The protein below binds the small molecule below.
Small molecule (SMILES): NC[C@H]1O[C@H](O[C@H]2[C@H](O)[C@@H](O[C@H]3O[C@H](CO)[C@@H](O)[C@H](N)[C@H]3O)[C@H](N)C[C@@H]2N)[C@H](N)C[C@@H]1O

Sequence of chain 1.B:
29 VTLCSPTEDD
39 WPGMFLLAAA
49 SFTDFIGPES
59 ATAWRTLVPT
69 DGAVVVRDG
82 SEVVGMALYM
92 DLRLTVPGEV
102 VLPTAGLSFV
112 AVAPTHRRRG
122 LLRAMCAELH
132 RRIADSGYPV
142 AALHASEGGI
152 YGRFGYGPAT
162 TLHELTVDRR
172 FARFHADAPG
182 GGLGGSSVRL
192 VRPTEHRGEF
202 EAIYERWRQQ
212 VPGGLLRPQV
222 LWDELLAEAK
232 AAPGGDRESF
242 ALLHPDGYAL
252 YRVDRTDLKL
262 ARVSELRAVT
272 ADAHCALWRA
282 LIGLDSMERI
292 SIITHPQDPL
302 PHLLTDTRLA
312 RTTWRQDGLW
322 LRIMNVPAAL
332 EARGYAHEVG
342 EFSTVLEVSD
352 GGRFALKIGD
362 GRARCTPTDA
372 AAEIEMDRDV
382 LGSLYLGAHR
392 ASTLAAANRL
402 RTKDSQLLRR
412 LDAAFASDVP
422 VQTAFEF

Binding-site contacts:
Ligand atom C21 contacts residue PHE110 of chain 1.B at 3.6 Å (hydrophobic).
Ligand atom O63 contacts residue PHE428 of chain 1.B at 3.7 Å.
Ligand atom N12 contacts residue GLU427 of chain 1.B at 2.8 Å (salt-bridge).
Ligand atom C41 contacts residue PHE110 of chain 1.B at 3.4 Å (hydrophobic).
Ligand atom O62 contacts residue ASP52 of chain 1.B at 3.0 Å (salt-bridge).
Ligand atom C31 contacts residue PHE50 of chain 1.B at 3.3 Å (hydrophobic).
Ligand atom N32 contacts residue ALA146 of chain 1.B at 4.1 Å.
Ligand atom O52 contacts residue PHE428 of chain 1.B at 3.2 Å (h-bond).
Ligand atom O51 contacts residue PHE428 of chain 1.B at 3.2 Å (h-bond).
Ligand atom O53 contacts residue GLU427 of chain 1.B at 3.6 Å (salt-bridge).
Ligand atom C31 contacts residue VAL111 of chain 1.B at 4.0 Å (hydrophobic).
Ligand atom O41 contacts residue PHE50 of chain 1.B at 3.9 Å.
Ligand atom C61 contacts residue HIS145 of chain 1.B at 3.0 Å.
Ligand atom C41 contacts residue SER109 of chain 1.B at 3.9 Å.
Ligand atom N61 contacts residue COA1 of chain 1.I at 3.0 Å (h-bond).
Ligand atom N33 contacts residue GLU229 of chain 1.B at 3.3 Å (salt-bridge).
Ligand atom C52 contacts residue ASP52 of chain 1.B at 3.6 Å.
Ligand atom C63 contacts residue TRP62 of chain 1.B at 3.6 Å (hydrophobic).
Ligand atom C13 contacts residue GLU427 of chain 1.B at 3.8 Å.
Ligand atom O43 contacts residue ILE54 of chain 1.B at 3.0 Å.
Ligand atom C62 contacts residue ASP52 of chain 1.B at 3.6 Å.
Ligand atom C12 contacts residue GLU427 of chain 1.B at 3.8 Å.
Ligand atom C63 contacts residue ILE54 of chain 1.B at 3.9 Å (hydrophobic).
Ligand atom C51 contacts residue COA1 of chain 1.I at 3.9 Å.
Ligand atom C22 contacts residue GLU427 of chain 1.B at 3.7 Å.
Ligand atom C21 contacts residue PHE428 of chain 1.B at 3.6 Å (hydrophobic).
Ligand atom C31 contacts residue PHE110 of chain 1.B at 3.3 Å (hydrophobic).
Ligand atom C21 contacts residue SER109 of chain 1.B at 3.5 Å.
Ligand atom O41 contacts residue COA1 of chain 1.I at 3.2 Å.
Ligand atom C61 contacts residue COA1 of chain 1.I at 3.8 Å.
Ligand atom C12 contacts residue ASP52 of chain 1.B at 3.6 Å.
Ligand atom N32 contacts residue HIS145 of chain 1.B at 3.8 Å.
Ligand atom O51 contacts residue HIS145 of chain 1.B at 3.3 Å (h-bond).
Ligand atom O41 contacts residue PHE110 of chain 1.B at 3.9 Å.
Ligand atom C11 contacts residue PHE428 of chain 1.B at 3.4 Å (hydrophobic).
Ligand atom N61 contacts residue HIS145 of chain 1.B at 4.0 Å.
Ligand atom C51 contacts residue HIS145 of chain 1.B at 3.5 Å.
Ligand atom C41 contacts residue VAL111 of chain 1.B at 3.6 Å (hydrophobic).
Ligand atom N61 contacts residue TYR152 of chain 1.B at 3.1 Å (h-bond).
Ligand atom O41 contacts residue VAL111 of chain 1.B at 3.0 Å (h-bond).